Binding-site contacts:
Ligand atom C2' contacts residue DA4 of chain 16.D at 3.5 Å.
Ligand atom O5' contacts residue DA4 of chain 16.D at 4.0 Å.
Ligand atom C4' contacts residue DA4 of chain 16.D at 4.3 Å.
Ligand atom P contacts residue DA4 of chain 16.D at 3.2 Å.
Ligand atom C5' contacts residue DA4 of chain 16.D at 4.0 Å.
Ligand atom C3' contacts residue DA4 of chain 16.D at 3.3 Å.
Ligand atom OP2 contacts residue DA4 of chain 16.D at 3.6 Å.
Ligand atom O3' contacts residue DA4 of chain 16.D at 4.2 Å.
Ligand atom OP1 contacts residue DA4 of chain 16.D at 2.2 Å.

A small-molecule ligand and the protein it binds are described below.
Small molecule (SMILES): Nc1ccn([C@H]2C[C@H](O)[C@@H](COP(=O)(O)O)O2)c(=O)n1